Binding-site contacts:
Ligand atom C8 contacts residue ASN154 of chain 51.B at 3.0 Å.
Ligand atom N2 contacts residue ASN154 of chain 51.B at 2.9 Å.
Ligand atom C5 contacts residue MET151 of chain 51.B at 4.1 Å (hydrophobic).
Ligand atom C2 contacts residue MET151 of chain 51.B at 4.0 Å (hydrophobic).
Ligand atom O3 contacts residue MET151 of chain 51.B at 4.2 Å.
Ligand atom C4 contacts residue ASN154 of chain 51.B at 4.2 Å.
Ligand atom C2 contacts residue ASN154 of chain 51.B at 2.5 Å.
Ligand atom C1 contacts residue MET151 of chain 51.B at 4.2 Å (hydrophobic).
Ligand atom C5 contacts residue ASN154 of chain 51.B at 3.7 Å.
Ligand atom C4 contacts residue MET151 of chain 51.B at 3.5 Å (hydrophobic).
Ligand atom C1 contacts residue ASN154 of chain 51.B at 1.4 Å.
Ligand atom O4 contacts residue MET151 of chain 51.B at 4.4 Å.
Ligand atom C3 contacts residue MET151 of chain 51.B at 4.1 Å (hydrophobic).
Ligand atom O5 contacts residue ASN154 of chain 51.B at 2.4 Å (h-bond).
Ligand atom C7 contacts residue ASN154 of chain 51.B at 3.4 Å.
Ligand atom O7 contacts residue ASN154 of chain 51.B at 4.3 Å.
Ligand atom O5 contacts residue MET151 of chain 51.B at 3.7 Å.
Ligand atom C3 contacts residue ASN154 of chain 51.B at 3.9 Å.

A protein and the small-molecule ligand that binds it are described below.
Small molecule (SMILES): CC(=O)N[C@@H]1[C@@H](O)[C@H](O)[C@@H](CO)O[C@H]1O

Sequence of chain 51.B:
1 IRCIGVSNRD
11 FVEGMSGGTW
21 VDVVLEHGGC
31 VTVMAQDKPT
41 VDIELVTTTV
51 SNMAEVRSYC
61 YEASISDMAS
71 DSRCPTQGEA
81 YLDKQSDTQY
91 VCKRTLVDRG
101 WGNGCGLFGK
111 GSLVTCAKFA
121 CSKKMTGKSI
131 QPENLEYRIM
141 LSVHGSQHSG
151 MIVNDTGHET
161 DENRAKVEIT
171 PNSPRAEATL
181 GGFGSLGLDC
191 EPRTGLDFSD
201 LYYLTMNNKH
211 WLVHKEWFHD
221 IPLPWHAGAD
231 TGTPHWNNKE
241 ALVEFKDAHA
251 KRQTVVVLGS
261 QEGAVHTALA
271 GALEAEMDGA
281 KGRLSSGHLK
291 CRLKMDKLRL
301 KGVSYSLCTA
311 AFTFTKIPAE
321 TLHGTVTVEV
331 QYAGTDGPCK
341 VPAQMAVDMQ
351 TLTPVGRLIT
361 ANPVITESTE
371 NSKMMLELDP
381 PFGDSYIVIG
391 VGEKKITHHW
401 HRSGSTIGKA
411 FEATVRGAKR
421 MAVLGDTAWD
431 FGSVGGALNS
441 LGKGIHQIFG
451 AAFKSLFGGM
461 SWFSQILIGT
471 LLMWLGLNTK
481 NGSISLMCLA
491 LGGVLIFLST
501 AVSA